Binding-site contacts:
Ligand atom SAO contacts residue ARG62 of chain 1.B at 4.0 Å.
Ligand atom OAB contacts residue LYS63 of chain 1.B at 3.4 Å (salt-bridge).
Ligand atom SAO contacts residue GLN64 of chain 1.B at 4.0 Å.
Ligand atom OAA contacts residue LEU61 of chain 1.B at 4.5 Å.
Ligand atom OAA contacts residue ARG62 of chain 1.B at 4.0 Å.
Ligand atom OAB contacts residue GLN64 of chain 1.B at 2.9 Å (h-bond).
Ligand atom OAA contacts residue LYS63 of chain 1.B at 4.1 Å.
Ligand atom OAD contacts residue ARG62 of chain 1.B at 3.5 Å.
Ligand atom OAD contacts residue GLU65 of chain 1.B at 4.0 Å.
Ligand atom OAC contacts residue GLU65 of chain 1.B at 4.4 Å.
Ligand atom SAO contacts residue GLU65 of chain 1.B at 4.2 Å.
Ligand atom SAO contacts residue LYS63 of chain 1.B at 4.5 Å.
Ligand atom CAK contacts residue GLN64 of chain 1.B at 3.8 Å.
Ligand atom OAB contacts residue ARG62 of chain 1.B at 3.0 Å.
Ligand atom OAA contacts residue GLN64 of chain 1.B at 4.2 Å.
Ligand atom OAB contacts residue GLU65 of chain 1.B at 2.9 Å (salt-bridge).

Sequence of chain 1.B:
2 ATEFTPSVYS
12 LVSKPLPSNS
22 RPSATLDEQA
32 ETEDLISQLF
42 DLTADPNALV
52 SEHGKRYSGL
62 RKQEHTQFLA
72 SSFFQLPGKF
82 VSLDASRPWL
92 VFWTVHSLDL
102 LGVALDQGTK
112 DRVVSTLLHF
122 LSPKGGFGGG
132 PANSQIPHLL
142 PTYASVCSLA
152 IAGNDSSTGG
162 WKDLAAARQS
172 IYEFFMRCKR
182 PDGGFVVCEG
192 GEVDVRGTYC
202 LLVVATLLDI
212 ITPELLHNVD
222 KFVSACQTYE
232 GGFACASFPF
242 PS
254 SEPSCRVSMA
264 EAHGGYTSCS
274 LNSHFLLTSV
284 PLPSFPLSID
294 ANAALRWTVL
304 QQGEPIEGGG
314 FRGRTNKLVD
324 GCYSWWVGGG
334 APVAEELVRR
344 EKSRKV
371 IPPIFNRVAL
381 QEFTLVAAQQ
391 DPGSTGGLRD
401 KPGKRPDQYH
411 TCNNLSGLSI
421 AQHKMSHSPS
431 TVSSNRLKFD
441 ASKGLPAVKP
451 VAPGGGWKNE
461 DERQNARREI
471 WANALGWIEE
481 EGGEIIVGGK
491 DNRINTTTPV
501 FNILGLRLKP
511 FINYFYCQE

This small molecule binds to this protein.
Small molecule (SMILES): O=S(=O)(O)C[C@H](O)CNC1CCCCC1